Binding-site contacts:
Ligand atom O27 contacts residue SER198 of chain 1.B at 4.1 Å.
Ligand atom C46 contacts residue ALA136 of chain 1.B at 3.4 Å (hydrophobic).
Ligand atom C22 contacts residue HIS68 of chain 1.B at 4.0 Å.
Ligand atom O27 contacts residue LEU199 of chain 1.B at 3.3 Å.
Ligand atom O25 contacts residue ZN1 of chain 1.G at 3.0 Å.
Ligand atom C48 contacts residue LEU199 of chain 1.B at 3.6 Å (hydrophobic).
Ligand atom C7 contacts residue LEU199 of chain 1.B at 3.7 Å (hydrophobic).
Ligand atom N28 contacts residue THR200 of chain 1.B at 2.9 Å (h-bond).
Ligand atom C45 contacts residue LEU132 of chain 1.B at 3.7 Å (hydrophobic).
Ligand atom C19 contacts residue HIS201 of chain 1.B at 4.1 Å.
Ligand atom O25 contacts residue VAL144 of chain 1.B at 3.7 Å.
Ligand atom N28 contacts residue ZN1 of chain 1.G at 2.0 Å.
Ligand atom O25 contacts residue TRP210 of chain 1.B at 3.6 Å.
Ligand atom C6 contacts residue LEU199 of chain 1.B at 3.4 Å (hydrophobic).
Ligand atom S24 contacts residue THR200 of chain 1.B at 4.0 Å.
Ligand atom C47 contacts residue ALA136 of chain 1.B at 3.5 Å (hydrophobic).
Ligand atom O11 contacts residue GLN93 of chain 1.B at 3.1 Å (h-bond).
Ligand atom C4 contacts residue HIS95 of chain 1.B at 3.8 Å.
Ligand atom C4 contacts residue HIS201 of chain 1.B at 3.4 Å.
Ligand atom C3 contacts residue HIS201 of chain 1.B at 3.6 Å.
Ligand atom O25 contacts residue HIS95 of chain 1.B at 3.4 Å.
Ligand atom O27 contacts residue THR200 of chain 1.B at 3.0 Å (h-bond).
Ligand atom S24 contacts residue ZN1 of chain 1.G at 3.1 Å.
Ligand atom N28 contacts residue HIS97 of chain 1.B at 3.3 Å (h-bond).
Ligand atom O27 contacts residue TRP210 of chain 1.B at 3.7 Å.
Ligand atom N18 contacts residue HIS68 of chain 1.B at 4.1 Å.
Ligand atom O11 contacts residue PHE92 of chain 1.B at 3.2 Å.
Ligand atom C5 contacts residue LEU199 of chain 1.B at 3.8 Å (hydrophobic).
Ligand atom C23 contacts residue HIS68 of chain 1.B at 4.0 Å.
Ligand atom C9 contacts residue GLN93 of chain 1.B at 3.6 Å.
Ligand atom S24 contacts residue HIS120 of chain 1.B at 4.1 Å.
Ligand atom C5 contacts residue ZN1 of chain 1.G at 4.1 Å.
Ligand atom C5 contacts residue HIS95 of chain 1.B at 3.7 Å.
Ligand atom N28 contacts residue HIS120 of chain 1.B at 3.5 Å (h-bond).
Ligand atom N28 contacts residue HIS95 of chain 1.B at 3.3 Å (h-bond).
Ligand atom O25 contacts residue HIS120 of chain 1.B at 3.4 Å (h-bond).
Ligand atom C47 contacts residue LEU199 of chain 1.B at 3.6 Å (hydrophobic).
Ligand atom C46 contacts residue LEU132 of chain 1.B at 3.9 Å (hydrophobic).
Ligand atom C8 contacts residue GLN93 of chain 1.B at 3.9 Å.
Ligand atom S24 contacts residue HIS95 of chain 1.B at 3.9 Å.

Sequence of chain 1.B:
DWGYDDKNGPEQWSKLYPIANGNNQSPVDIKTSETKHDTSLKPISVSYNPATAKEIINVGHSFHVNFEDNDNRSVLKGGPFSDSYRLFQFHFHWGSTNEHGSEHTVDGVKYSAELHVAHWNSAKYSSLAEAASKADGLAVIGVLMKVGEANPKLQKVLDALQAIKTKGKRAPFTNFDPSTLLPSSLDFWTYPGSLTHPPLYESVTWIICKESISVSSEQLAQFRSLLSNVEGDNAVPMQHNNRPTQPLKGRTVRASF

The small molecule below binds the protein below.
Small molecule (SMILES): NS(=O)(=O)c1ccc(C(=O)N2CCN[C@H](Cc3ccccc3)C2)cc1